Binding-site contacts:
Ligand atom C3 contacts residue NAG2 of chain 4.H at 3.9 Å.
Ligand atom C2 contacts residue NAG1 of chain 4.H at 4.0 Å.
Ligand atom N2 contacts residue GLN227 of chain 3.B at 4.1 Å.
Ligand atom O6 contacts residue GLU178 of chain 3.B at 4.3 Å.
Ligand atom C1 contacts residue NAG2 of chain 4.H at 4.0 Å.
Ligand atom C2 contacts residue ASN154 of chain 3.B at 2.5 Å.
Ligand atom C4 contacts residue ASN154 of chain 3.B at 4.2 Å.
Ligand atom C7 contacts residue ASN154 of chain 3.B at 3.5 Å.
Ligand atom O7 contacts residue GLN227 of chain 3.B at 2.7 Å (h-bond).
Ligand atom C2 contacts residue GLN227 of chain 3.B at 4.3 Å.
Ligand atom O3 contacts residue NAG1 of chain 4.H at 3.5 Å.
Ligand atom O6 contacts residue ASN154 of chain 3.B at 4.5 Å.
Ligand atom C8 contacts residue GLN227 of chain 3.B at 4.1 Å.
Ligand atom N2 contacts residue NAG2 of chain 4.H at 3.3 Å (h-bond).
Ligand atom C1 contacts residue NAG1 of chain 4.H at 3.9 Å.
Ligand atom C5 contacts residue NAG1 of chain 4.H at 4.1 Å.
Ligand atom C5 contacts residue ASN154 of chain 3.B at 3.6 Å.
Ligand atom C1 contacts residue ASN154 of chain 3.B at 1.4 Å.
Ligand atom N2 contacts residue ASN154 of chain 3.B at 3.0 Å (h-bond).
Ligand atom C7 contacts residue GLN227 of chain 3.B at 3.4 Å.
Ligand atom O5 contacts residue LYS3 of chain 3.B at 4.2 Å.
Ligand atom O6 contacts residue NAG1 of chain 4.H at 4.1 Å.
Ligand atom O5 contacts residue NAG2 of chain 4.H at 3.7 Å.
Ligand atom O4 contacts residue NAG1 of chain 4.H at 3.9 Å.
Ligand atom C6 contacts residue NAG2 of chain 4.H at 2.9 Å.
Ligand atom C7 contacts residue NAG2 of chain 4.H at 4.3 Å.
Ligand atom O7 contacts residue NAG1 of chain 4.H at 3.3 Å (h-bond).
Ligand atom C7 contacts residue NAG1 of chain 4.H at 4.2 Å.
Ligand atom C8 contacts residue NAG2 of chain 4.H at 3.5 Å.
Ligand atom C3 contacts residue NAG1 of chain 4.H at 3.9 Å.
Ligand atom C5 contacts residue NAG2 of chain 4.H at 3.9 Å.
Ligand atom O5 contacts residue NAG1 of chain 4.H at 3.3 Å (h-bond).
Ligand atom O5 contacts residue ASN154 of chain 3.B at 2.3 Å (h-bond).
Ligand atom C2 contacts residue NAG2 of chain 4.H at 4.0 Å.
Ligand atom C6 contacts residue NAG1 of chain 4.H at 4.3 Å.
Ligand atom C3 contacts residue ASN154 of chain 3.B at 3.8 Å.
Ligand atom O7 contacts residue ASN154 of chain 3.B at 3.7 Å.
Ligand atom O3 contacts residue NAG2 of chain 4.H at 3.3 Å (h-bond).
Ligand atom C4 contacts residue NAG1 of chain 4.H at 4.2 Å.
Ligand atom O6 contacts residue NAG2 of chain 4.H at 2.1 Å (h-bond).

The protein below binds the small molecule below.
Small molecule (SMILES): CC(=O)N[C@H]1[C@H](O[C@H]2[C@H](O)[C@@H](NC(C)=O)CO[C@@H]2CO)O[C@H](CO)[C@@H](O)[C@@H]1O

Sequence of chain 3.B:
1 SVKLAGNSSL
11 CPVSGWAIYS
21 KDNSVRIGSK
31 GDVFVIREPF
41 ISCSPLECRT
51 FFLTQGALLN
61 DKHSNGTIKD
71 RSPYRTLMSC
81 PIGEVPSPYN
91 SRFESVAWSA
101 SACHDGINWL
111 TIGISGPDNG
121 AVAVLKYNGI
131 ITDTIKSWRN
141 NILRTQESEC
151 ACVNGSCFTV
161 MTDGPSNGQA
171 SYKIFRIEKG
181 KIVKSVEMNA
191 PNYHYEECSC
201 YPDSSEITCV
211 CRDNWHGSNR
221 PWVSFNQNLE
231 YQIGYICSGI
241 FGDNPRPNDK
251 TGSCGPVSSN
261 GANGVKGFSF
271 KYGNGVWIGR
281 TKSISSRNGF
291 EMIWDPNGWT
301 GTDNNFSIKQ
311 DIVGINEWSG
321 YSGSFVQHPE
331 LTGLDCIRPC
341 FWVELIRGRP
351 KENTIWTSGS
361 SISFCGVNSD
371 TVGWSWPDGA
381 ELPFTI